A protein and the small-molecule ligand that binds it are described below.
Small molecule (SMILES): CC(C)[C@H](NC(=O)[C@H](Cc1ccc(O)cc1)NC(=O)[C@H](CC(N)=O)NC(=O)CNC(=O)[C@@H](N)CCCC[NH3+])C(=O)N[C@H](C(=O)N[C@H](C(=O)N[C@H](C=O)COP(=O)(O)O)[C@@H](C)O)C(C)C

Sequence of chain 1.B:
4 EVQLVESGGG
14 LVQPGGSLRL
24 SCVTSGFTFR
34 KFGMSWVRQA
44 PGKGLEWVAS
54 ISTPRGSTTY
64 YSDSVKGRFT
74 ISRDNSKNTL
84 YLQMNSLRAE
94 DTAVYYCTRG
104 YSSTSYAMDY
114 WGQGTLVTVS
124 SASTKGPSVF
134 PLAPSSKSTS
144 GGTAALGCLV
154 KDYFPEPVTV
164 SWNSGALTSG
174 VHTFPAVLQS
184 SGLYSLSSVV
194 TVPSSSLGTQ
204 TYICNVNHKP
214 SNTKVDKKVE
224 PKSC

Binding-site contacts:
Ligand atom CG2 contacts residue SER108 of chain 1.B at 3.5 Å.
Ligand atom OD1 contacts residue ASN93 of chain 1.A at 3.2 Å (h-bond).
Ligand atom N contacts residue THR56 of chain 1.B at 3.0 Å (h-bond).
Ligand atom CD1 contacts residue TYR109 of chain 1.B at 3.5 Å (hydrophobic).
Ligand atom O1P contacts residue SER55 of chain 1.B at 2.7 Å (h-bond).
Ligand atom N contacts residue ASN93 of chain 1.A at 2.8 Å (h-bond).
Ligand atom ND2 contacts residue ASN93 of chain 1.A at 3.4 Å (h-bond).
Ligand atom N contacts residue SER106 of chain 1.B at 3.4 Å (h-bond).
Ligand atom N contacts residue ASN93 of chain 1.A at 3.2 Å (h-bond).
Ligand atom CA contacts residue PHE92 of chain 1.A at 3.3 Å (hydrophobic).
Ligand atom O2P contacts residue PRO57 of chain 1.B at 3.3 Å.
Ligand atom N contacts residue ASN93 of chain 1.A at 2.7 Å (h-bond).
Ligand atom O contacts residue THR56 of chain 1.B at 2.8 Å (h-bond).
Ligand atom N contacts residue TYR63 of chain 1.B at 2.9 Å (h-bond).
Ligand atom CA contacts residue ASN93 of chain 1.A at 3.2 Å.
Ligand atom ND2 contacts residue VAL94 of chain 1.A at 3.2 Å (h-bond).
Ligand atom CB contacts residue SER106 of chain 1.B at 3.5 Å.
Ligand atom O contacts residue SER55 of chain 1.B at 3.1 Å.
Ligand atom O3P contacts residue SER60 of chain 1.B at 2.5 Å (h-bond).
Ligand atom CA contacts residue TYR63 of chain 1.B at 3.3 Å (hydrophobic).
Ligand atom O1P contacts residue ARG58 of chain 1.B at 3.4 Å (salt-bridge).
Ligand atom OG1 contacts residue SER106 of chain 1.B at 2.7 Å (h-bond).
Ligand atom CZ contacts residue SER91 of chain 1.A at 3.4 Å.
Ligand atom CE2 contacts residue SER91 of chain 1.A at 3.4 Å.
Ligand atom O1P contacts residue GLY59 of chain 1.B at 2.9 Å (h-bond).
Ligand atom O3P contacts residue ARG58 of chain 1.B at 2.9 Å (salt-bridge).
Ligand atom OH contacts residue SER91 of chain 1.A at 2.6 Å (h-bond).
Ligand atom OG contacts residue THR56 of chain 1.B at 3.2 Å (h-bond).
Ligand atom O contacts residue TYR109 of chain 1.B at 2.7 Å (h-bond).
Ligand atom CB contacts residue SER106 of chain 1.B at 3.5 Å.
Ligand atom O2P contacts residue ARG58 of chain 1.B at 3.0 Å (salt-bridge).
Ligand atom C contacts residue ASN93 of chain 1.A at 3.3 Å.
Ligand atom CG contacts residue ASN93 of chain 1.A at 3.4 Å.
Ligand atom CB contacts residue TYR63 of chain 1.B at 3.5 Å (hydrophobic).
Ligand atom OD1 contacts residue VAL94 of chain 1.A at 2.9 Å (h-bond).
Ligand atom CE1 contacts residue TYR109 of chain 1.B at 3.4 Å (hydrophobic).
Ligand atom CA contacts residue PHE92 of chain 1.A at 3.3 Å (hydrophobic).
Ligand atom CA contacts residue THR56 of chain 1.B at 3.4 Å.
Ligand atom N contacts residue PHE92 of chain 1.A at 3.1 Å (h-bond).
Ligand atom O1P contacts residue SER60 of chain 1.B at 3.1 Å (h-bond).

Sequence of chain 1.A:
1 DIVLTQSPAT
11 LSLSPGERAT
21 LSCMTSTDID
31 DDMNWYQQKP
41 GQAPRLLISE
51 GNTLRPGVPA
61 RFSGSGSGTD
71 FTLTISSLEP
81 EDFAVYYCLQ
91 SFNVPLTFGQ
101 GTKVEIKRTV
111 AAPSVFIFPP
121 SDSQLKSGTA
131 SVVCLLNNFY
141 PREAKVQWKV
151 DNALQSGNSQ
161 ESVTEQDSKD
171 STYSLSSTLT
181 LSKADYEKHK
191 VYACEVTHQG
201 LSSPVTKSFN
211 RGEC